Sequence of chain 1.O:
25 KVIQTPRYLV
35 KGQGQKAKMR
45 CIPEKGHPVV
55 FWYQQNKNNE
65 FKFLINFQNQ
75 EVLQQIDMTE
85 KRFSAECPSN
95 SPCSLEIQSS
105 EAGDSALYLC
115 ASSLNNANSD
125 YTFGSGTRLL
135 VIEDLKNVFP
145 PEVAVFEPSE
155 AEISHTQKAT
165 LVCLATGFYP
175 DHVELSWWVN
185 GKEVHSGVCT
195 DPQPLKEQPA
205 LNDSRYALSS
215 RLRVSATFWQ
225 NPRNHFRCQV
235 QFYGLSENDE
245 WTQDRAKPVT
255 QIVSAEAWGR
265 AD

Sequence of chain 1.L:
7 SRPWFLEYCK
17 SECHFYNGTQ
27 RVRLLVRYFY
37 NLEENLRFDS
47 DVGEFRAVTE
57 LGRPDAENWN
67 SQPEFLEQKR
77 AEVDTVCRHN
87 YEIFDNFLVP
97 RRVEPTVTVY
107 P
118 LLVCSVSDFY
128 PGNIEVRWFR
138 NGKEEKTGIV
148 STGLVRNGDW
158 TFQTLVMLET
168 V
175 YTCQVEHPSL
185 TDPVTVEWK

Binding-site contacts:
Ligand atom N contacts residue GLN12 of chain 1.K at 3.1 Å (h-bond).
Ligand atom CG contacts residue ASP61 of chain 1.L at 3.4 Å.
Ligand atom CA contacts residue ASN120 of chain 1.O at 3.3 Å.
Ligand atom O contacts residue ASN95 of chain 1.N at 3.4 Å.
Ligand atom CE contacts residue GLU13 of chain 1.L at 3.3 Å.
Ligand atom NZ contacts residue ASP61 of chain 1.L at 2.7 Å (salt-bridge).
Ligand atom CG2 contacts residue ASN65 of chain 1.K at 3.3 Å.
Ligand atom CZ contacts residue ASN97 of chain 1.N at 3.1 Å.
Ligand atom N contacts residue ASN86 of chain 1.L at 2.7 Å (h-bond).
Ligand atom CD2 contacts residue GLN72 of chain 1.O at 3.1 Å.
Ligand atom CG contacts residue TRP65 of chain 1.L at 3.3 Å (hydrophobic).
Ligand atom N contacts residue ASN120 of chain 1.O at 2.8 Å (h-bond).
Ligand atom O contacts residue ASN120 of chain 1.O at 2.9 Å (h-bond).
Ligand atom CE2 contacts residue GLU78 of chain 1.L at 3.4 Å.
Ligand atom CE2 contacts residue GLN72 of chain 1.O at 3.2 Å.
Ligand atom CD1 contacts residue GLN72 of chain 1.O at 3.0 Å.
Ligand atom CD2 contacts residue ASN97 of chain 1.N at 3.3 Å.
Ligand atom CA contacts residue ASN86 of chain 1.L at 3.4 Å.
Ligand atom CD2 contacts residue GLU78 of chain 1.L at 3.0 Å.
Ligand atom CD contacts residue TYR34 of chain 1.L at 3.4 Å (hydrophobic).
Ligand atom N contacts residue ASN72 of chain 1.K at 2.8 Å (h-bond).
Ligand atom CA contacts residue SER56 of chain 1.K at 3.2 Å.
Ligand atom CZ contacts residue GLN72 of chain 1.O at 3.2 Å.
Ligand atom N contacts residue SER56 of chain 1.K at 2.8 Å (h-bond).
Ligand atom O contacts residue ASN65 of chain 1.K at 3.2 Å (h-bond).
Ligand atom CG2 contacts residue GLU14 of chain 1.K at 3.4 Å.
Ligand atom O contacts residue ILE89 of chain 1.L at 3.3 Å.
Ligand atom O contacts residue ASN72 of chain 1.K at 3.3 Å (h-bond).
Ligand atom CB contacts residue GLU14 of chain 1.K at 3.4 Å.
Ligand atom O contacts residue HIS85 of chain 1.L at 3.4 Å (h-bond).
Ligand atom CE1 contacts residue VAL68 of chain 1.K at 3.4 Å (hydrophobic).
Ligand atom CB contacts residue SER94 of chain 1.N at 3.2 Å.
Ligand atom CD1 contacts residue ASN120 of chain 1.O at 3.2 Å.
Ligand atom CB contacts residue GLN12 of chain 1.K at 3.2 Å.
Ligand atom O contacts residue ASN86 of chain 1.L at 2.9 Å (h-bond).
Ligand atom CD contacts residue ASP61 of chain 1.L at 3.4 Å.
Ligand atom OD1 contacts residue PHE54 of chain 1.K at 3.3 Å (h-bond).
Ligand atom CE1 contacts residue GLN72 of chain 1.O at 3.1 Å.
Ligand atom O contacts residue ARG32 of chain 1.N at 2.7 Å (salt-bridge).
Ligand atom CG contacts residue GLN72 of chain 1.O at 3.0 Å.

The protein below binds the small molecule below.
Small molecule (SMILES): CC(C)C[C@H](NC(=O)[C@H](Cc1ccccc1)NC(=O)[C@H](Cc1ccccc1)NC(=O)[C@H](C)NC(=O)[C@@H](NC(=O)CNC(=O)[C@H](CC(N)=O)NC(=O)[C@H](C)N)C(C)C)C(=O)N[C@H](C(=O)N1CCC[C@H]1C(=O)N[C@@H](Cc1ccccc1)C(=O)N[C@@H](CCCCN)C(=O)N[C@@H](C)C=O)[C@@H](C)O

Sequence of chain 1.N:
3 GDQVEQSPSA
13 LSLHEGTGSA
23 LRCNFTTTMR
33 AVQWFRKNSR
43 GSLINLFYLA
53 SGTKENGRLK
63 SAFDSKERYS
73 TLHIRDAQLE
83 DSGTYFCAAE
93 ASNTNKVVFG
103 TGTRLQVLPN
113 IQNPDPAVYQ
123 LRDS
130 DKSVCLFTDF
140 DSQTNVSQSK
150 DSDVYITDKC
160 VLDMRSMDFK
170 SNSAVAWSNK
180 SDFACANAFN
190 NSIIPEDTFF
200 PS

Sequence of chain 1.K:
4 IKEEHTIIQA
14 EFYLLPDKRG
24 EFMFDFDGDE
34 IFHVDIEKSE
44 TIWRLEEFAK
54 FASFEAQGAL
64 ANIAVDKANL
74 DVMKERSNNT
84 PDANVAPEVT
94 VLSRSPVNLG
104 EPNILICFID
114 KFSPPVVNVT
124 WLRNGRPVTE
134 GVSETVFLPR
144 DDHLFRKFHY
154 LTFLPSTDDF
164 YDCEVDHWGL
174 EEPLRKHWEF